Sequence of chain 1.B:
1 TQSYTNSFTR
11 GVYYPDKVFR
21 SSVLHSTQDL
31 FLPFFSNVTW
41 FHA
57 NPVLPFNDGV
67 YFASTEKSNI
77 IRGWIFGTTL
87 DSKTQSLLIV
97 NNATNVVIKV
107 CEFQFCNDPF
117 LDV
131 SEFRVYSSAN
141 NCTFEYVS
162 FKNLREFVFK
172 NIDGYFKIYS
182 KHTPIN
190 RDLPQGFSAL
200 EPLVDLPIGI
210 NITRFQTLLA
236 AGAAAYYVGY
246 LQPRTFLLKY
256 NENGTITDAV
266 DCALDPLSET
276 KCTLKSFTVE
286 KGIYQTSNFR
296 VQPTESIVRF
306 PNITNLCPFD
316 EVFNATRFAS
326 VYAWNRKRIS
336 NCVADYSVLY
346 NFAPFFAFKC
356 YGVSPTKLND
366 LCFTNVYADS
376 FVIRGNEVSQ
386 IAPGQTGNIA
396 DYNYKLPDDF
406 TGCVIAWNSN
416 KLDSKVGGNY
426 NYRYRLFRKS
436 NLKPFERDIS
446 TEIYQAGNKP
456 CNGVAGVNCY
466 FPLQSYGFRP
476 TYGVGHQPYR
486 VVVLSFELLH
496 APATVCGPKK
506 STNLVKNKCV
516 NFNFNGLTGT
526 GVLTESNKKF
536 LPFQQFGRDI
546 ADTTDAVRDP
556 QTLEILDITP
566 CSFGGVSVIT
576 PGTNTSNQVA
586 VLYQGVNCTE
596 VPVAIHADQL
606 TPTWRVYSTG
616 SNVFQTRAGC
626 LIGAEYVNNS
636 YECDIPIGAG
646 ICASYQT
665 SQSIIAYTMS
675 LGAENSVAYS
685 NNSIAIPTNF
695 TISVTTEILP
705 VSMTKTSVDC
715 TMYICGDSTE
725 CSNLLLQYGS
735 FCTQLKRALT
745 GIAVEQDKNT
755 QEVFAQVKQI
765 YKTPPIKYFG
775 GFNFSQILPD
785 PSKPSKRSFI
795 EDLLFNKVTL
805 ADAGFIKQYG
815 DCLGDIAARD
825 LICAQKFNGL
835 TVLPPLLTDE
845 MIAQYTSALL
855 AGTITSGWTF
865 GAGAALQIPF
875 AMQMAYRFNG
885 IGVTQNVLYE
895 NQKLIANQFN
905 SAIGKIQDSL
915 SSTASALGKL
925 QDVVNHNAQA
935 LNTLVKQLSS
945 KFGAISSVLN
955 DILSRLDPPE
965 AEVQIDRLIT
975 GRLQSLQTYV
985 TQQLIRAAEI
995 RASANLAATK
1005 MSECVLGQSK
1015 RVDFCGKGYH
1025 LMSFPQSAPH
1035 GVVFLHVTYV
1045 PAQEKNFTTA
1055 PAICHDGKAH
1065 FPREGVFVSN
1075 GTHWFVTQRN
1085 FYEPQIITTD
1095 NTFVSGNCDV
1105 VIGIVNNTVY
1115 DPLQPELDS

Binding-site contacts:
Ligand atom C7 contacts residue ASN319 of chain 1.B at 3.2 Å.
Ligand atom O5 contacts residue ASN319 of chain 1.B at 2.4 Å (h-bond).
Ligand atom C4 contacts residue ASN319 of chain 1.B at 4.2 Å.
Ligand atom C8 contacts residue PHE347 of chain 1.B at 4.3 Å (hydrophobic).
Ligand atom N2 contacts residue ASN319 of chain 1.B at 2.9 Å (h-bond).
Ligand atom C1 contacts residue ASN319 of chain 1.B at 1.4 Å.
Ligand atom C5 contacts residue ASN319 of chain 1.B at 3.7 Å.
Ligand atom C2 contacts residue ASN319 of chain 1.B at 2.5 Å.
Ligand atom C3 contacts residue ASN319 of chain 1.B at 3.8 Å.
Ligand atom O7 contacts residue ASN319 of chain 1.B at 3.2 Å (h-bond).
Ligand atom C8 contacts residue ASN319 of chain 1.B at 4.3 Å.

This protein binds this small molecule.
Small molecule (SMILES): CC(=O)N[C@@H]1[C@@H](O)[C@H](O)[C@@H](CO)O[C@H]1O